This protein binds this small molecule.
Small molecule (SMILES): CCn1c(C)nc2c(N)ncnc21

Binding-site contacts:
Ligand atom N7 contacts residue ASP45 of chain 1.A at 3.7 Å.
Ligand atom C8 contacts residue ASN122 of chain 1.A at 3.6 Å.
Ligand atom N6 contacts residue THR161 of chain 1.A at 3.4 Å (h-bond).
Ligand atom N9 contacts residue ASP45 of chain 1.A at 3.9 Å.
Ligand atom N1 contacts residue THR161 of chain 1.A at 2.9 Å (h-bond).
Ligand atom C4 contacts residue ASP45 of chain 1.A at 3.9 Å.
Ligand atom C5 contacts residue ASP45 of chain 1.A at 3.9 Å.
Ligand atom N6 contacts residue ASN122 of chain 1.A at 3.4 Å (h-bond).
Ligand atom N7 contacts residue ALA162 of chain 1.A at 4.4 Å.
Ligand atom N7 contacts residue TYR75 of chain 1.A at 4.0 Å.
Ligand atom C5 contacts residue TYR75 of chain 1.A at 4.5 Å (hydrophobic).
Ligand atom C6 contacts residue ALA162 of chain 1.A at 3.6 Å (hydrophobic).
Ligand atom N6 contacts residue PHE74 of chain 1.A at 4.3 Å.
Ligand atom C5 contacts residue ASN122 of chain 1.A at 3.9 Å.
Ligand atom C81 contacts residue LEU49 of chain 1.A at 4.0 Å (hydrophobic).
Ligand atom N1 contacts residue ALA162 of chain 1.A at 3.7 Å.
Ligand atom N6 contacts residue SER158 of chain 1.A at 3.5 Å (h-bond).
Ligand atom N3 contacts residue PHE74 of chain 1.A at 4.5 Å.
Ligand atom C81 contacts residue ASN122 of chain 1.A at 3.9 Å.
Ligand atom N3 contacts residue THR161 of chain 1.A at 4.5 Å.
Ligand atom C81 contacts residue ASP45 of chain 1.A at 3.7 Å.
Ligand atom C6 contacts residue ASP45 of chain 1.A at 4.3 Å.
Ligand atom C81 contacts residue GLY46 of chain 1.A at 3.6 Å.
Ligand atom C2 contacts residue ALA162 of chain 1.A at 4.0 Å (hydrophobic).
Ligand atom C6 contacts residue THR161 of chain 1.A at 3.6 Å.
Ligand atom N6 contacts residue GLY159 of chain 1.A at 4.4 Å.
Ligand atom N3 contacts residue ASP45 of chain 1.A at 4.3 Å.
Ligand atom C5 contacts residue ALA162 of chain 1.A at 3.8 Å (hydrophobic).
Ligand atom C8 contacts residue ASP45 of chain 1.A at 3.5 Å.
Ligand atom N6 contacts residue ALA162 of chain 1.A at 4.0 Å.
Ligand atom C6 contacts residue TYR75 of chain 1.A at 4.4 Å (hydrophobic).
Ligand atom N1 contacts residue PHE74 of chain 1.A at 3.3 Å.
Ligand atom N7 contacts residue ASN122 of chain 1.A at 3.0 Å (h-bond).
Ligand atom C6 contacts residue ASN122 of chain 1.A at 4.2 Å.
Ligand atom N3 contacts residue ALA162 of chain 1.A at 4.3 Å.
Ligand atom C2 contacts residue THR161 of chain 1.A at 3.5 Å.
Ligand atom C4 contacts residue ALA162 of chain 1.A at 4.1 Å (hydrophobic).
Ligand atom C6 contacts residue PHE74 of chain 1.A at 4.2 Å (hydrophobic).
Ligand atom C2 contacts residue PHE74 of chain 1.A at 3.5 Å (hydrophobic).
Ligand atom N6 contacts residue TYR75 of chain 1.A at 3.5 Å.

Sequence of chain 1.A:
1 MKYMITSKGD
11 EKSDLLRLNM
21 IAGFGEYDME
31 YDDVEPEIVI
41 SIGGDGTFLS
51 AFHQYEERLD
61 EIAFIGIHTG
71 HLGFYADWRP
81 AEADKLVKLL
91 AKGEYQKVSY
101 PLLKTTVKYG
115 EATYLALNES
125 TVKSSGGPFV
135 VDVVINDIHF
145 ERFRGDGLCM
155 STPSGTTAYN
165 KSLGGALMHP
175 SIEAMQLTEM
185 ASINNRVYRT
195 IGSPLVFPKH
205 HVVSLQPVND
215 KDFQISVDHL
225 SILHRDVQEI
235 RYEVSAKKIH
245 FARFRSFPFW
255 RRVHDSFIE